A protein and the small-molecule ligand that binds it are described below.
Small molecule (SMILES): CC(=O)N[C@H]1[C@H](O[C@H]2[C@H](O)[C@@H](NC(C)=O)CO[C@@H]2CO)O[C@H](CO)[C@@H](O)[C@@H]1O

Sequence of chain 1.A:
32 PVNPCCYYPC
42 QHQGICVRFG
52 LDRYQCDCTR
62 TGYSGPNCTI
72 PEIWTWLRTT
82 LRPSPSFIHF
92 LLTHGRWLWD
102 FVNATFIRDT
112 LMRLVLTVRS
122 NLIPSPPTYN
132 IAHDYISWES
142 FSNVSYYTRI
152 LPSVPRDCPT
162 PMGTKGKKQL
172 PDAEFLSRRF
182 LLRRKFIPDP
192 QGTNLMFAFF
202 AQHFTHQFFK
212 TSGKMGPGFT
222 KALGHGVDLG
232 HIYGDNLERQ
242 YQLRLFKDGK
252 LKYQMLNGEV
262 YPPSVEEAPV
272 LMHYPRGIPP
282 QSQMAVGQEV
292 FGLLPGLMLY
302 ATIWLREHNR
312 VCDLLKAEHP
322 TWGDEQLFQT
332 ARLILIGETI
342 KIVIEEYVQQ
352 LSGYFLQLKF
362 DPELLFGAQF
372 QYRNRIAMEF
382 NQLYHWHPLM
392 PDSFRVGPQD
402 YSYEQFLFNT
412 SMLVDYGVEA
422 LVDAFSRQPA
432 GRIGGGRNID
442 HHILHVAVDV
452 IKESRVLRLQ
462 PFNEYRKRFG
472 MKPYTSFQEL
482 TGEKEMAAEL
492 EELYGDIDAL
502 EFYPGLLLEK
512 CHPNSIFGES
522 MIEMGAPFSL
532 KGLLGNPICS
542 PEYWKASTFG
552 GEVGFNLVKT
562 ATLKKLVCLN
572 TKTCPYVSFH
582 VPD

Binding-site contacts:
Ligand atom C4 contacts residue ASN68 of chain 1.A at 4.3 Å.
Ligand atom N2 contacts residue ASN68 of chain 1.A at 3.1 Å (h-bond).
Ligand atom O7 contacts residue PRO67 of chain 1.A at 4.4 Å.
Ligand atom C7 contacts residue ASN68 of chain 1.A at 4.2 Å.
Ligand atom C1 contacts residue TYR55 of chain 1.A at 3.3 Å (hydrophobic).
Ligand atom O7 contacts residue ASN68 of chain 1.A at 4.5 Å.
Ligand atom C5 contacts residue TYR55 of chain 1.A at 3.5 Å (hydrophobic).
Ligand atom C2 contacts residue ASN68 of chain 1.A at 2.6 Å.
Ligand atom C6 contacts residue TYR55 of chain 1.A at 4.2 Å (hydrophobic).
Ligand atom C6 contacts residue PRO40 of chain 1.A at 4.1 Å (hydrophobic).
Ligand atom O6 contacts residue TYR38 of chain 1.A at 4.1 Å.
Ligand atom C3 contacts residue ASN68 of chain 1.A at 3.9 Å.
Ligand atom C8 contacts residue TYR38 of chain 1.A at 3.6 Å (hydrophobic).
Ligand atom C5 contacts residue PRO40 of chain 1.A at 4.3 Å (hydrophobic).
Ligand atom N2 contacts residue PRO67 of chain 1.A at 4.2 Å.
Ligand atom C7 contacts residue PRO67 of chain 1.A at 4.0 Å (hydrophobic).
Ligand atom O6 contacts residue PRO40 of chain 1.A at 4.0 Å.
Ligand atom C1 contacts residue ASN68 of chain 1.A at 1.4 Å.
Ligand atom C5 contacts residue ASN68 of chain 1.A at 3.6 Å.
Ligand atom C8 contacts residue PRO67 of chain 1.A at 3.8 Å (hydrophobic).
Ligand atom O5 contacts residue TYR55 of chain 1.A at 3.5 Å (h-bond).
Ligand atom O5 contacts residue ASN68 of chain 1.A at 2.4 Å (h-bond).
Ligand atom C2 contacts residue TYR55 of chain 1.A at 4.3 Å (hydrophobic).
Ligand atom O5 contacts residue PRO40 of chain 1.A at 3.9 Å.